The protein below binds the small molecule below.
Small molecule (SMILES): CC(=O)N[C@H]1[C@H](O[C@H]2[C@H](O)[C@@H](NC(C)=O)CO[C@@H]2CO[C@@H]2O[C@@H](C)[C@@H](O)[C@@H](O)[C@@H]2O)O[C@H](CO)[C@@H](O)[C@@H]1O

Binding-site contacts:
Ligand atom C5 contacts residue GLN76 of chain 1.U at 3.7 Å.
Ligand atom O6 contacts residue PHE40 of chain 1.U at 3.9 Å.
Ligand atom O5 contacts residue GLN76 of chain 1.U at 2.9 Å (h-bond).
Ligand atom O3 contacts residue GLU38 of chain 1.U at 2.6 Å (salt-bridge).
Ligand atom C4 contacts residue PHE40 of chain 1.U at 4.0 Å (hydrophobic).
Ligand atom O6 contacts residue GLU38 of chain 1.U at 3.3 Å (salt-bridge).
Ligand atom C6 contacts residue GLU38 of chain 1.U at 3.9 Å.
Ligand atom O5 contacts residue PHE40 of chain 1.U at 3.8 Å.
Ligand atom O2 contacts residue GLU38 of chain 1.U at 3.0 Å.
Ligand atom C7 contacts residue THR36 of chain 1.U at 4.0 Å.
Ligand atom N2 contacts residue ASN35 of chain 1.U at 3.0 Å (h-bond).
Ligand atom O5 contacts residue ASN35 of chain 1.U at 2.3 Å (h-bond).
Ligand atom C3 contacts residue ASN35 of chain 1.U at 3.8 Å.
Ligand atom C8 contacts residue THR36 of chain 1.U at 3.5 Å.
Ligand atom C8 contacts residue ASN35 of chain 1.U at 3.3 Å.
Ligand atom O7 contacts residue SER37 of chain 1.U at 2.8 Å.
Ligand atom C3 contacts residue GLU38 of chain 1.U at 3.4 Å.
Ligand atom C6 contacts residue PRO60 of chain 1.U at 4.0 Å (hydrophobic).
Ligand atom C4 contacts residue GLU38 of chain 1.U at 3.8 Å.
Ligand atom C1 contacts residue ASN35 of chain 1.U at 1.4 Å.
Ligand atom O7 contacts residue ASN35 of chain 1.U at 2.8 Å (h-bond).
Ligand atom C1 contacts residue GLU38 of chain 1.U at 3.4 Å.
Ligand atom C6 contacts residue GLN76 of chain 1.U at 3.8 Å.
Ligand atom C2 contacts residue ASN35 of chain 1.U at 2.5 Å.
Ligand atom C8 contacts residue GLN76 of chain 1.U at 3.6 Å.
Ligand atom O6 contacts residue GLN76 of chain 1.U at 3.3 Å (h-bond).
Ligand atom C4 contacts residue GLU38 of chain 1.U at 3.4 Å.
Ligand atom C1 contacts residue GLN76 of chain 1.U at 3.3 Å.
Ligand atom C2 contacts residue GLU38 of chain 1.U at 3.5 Å.
Ligand atom O7 contacts residue GLU38 of chain 1.U at 3.4 Å (salt-bridge).
Ligand atom O7 contacts residue THR36 of chain 1.U at 3.4 Å.
Ligand atom C3 contacts residue GLU38 of chain 1.U at 3.5 Å.
Ligand atom C5 contacts residue GLU38 of chain 1.U at 3.3 Å.
Ligand atom O5 contacts residue GLU38 of chain 1.U at 3.2 Å (salt-bridge).
Ligand atom C5 contacts residue PHE40 of chain 1.U at 3.6 Å (hydrophobic).
Ligand atom C3 contacts residue PHE40 of chain 1.U at 3.9 Å (hydrophobic).
Ligand atom O3 contacts residue GLU38 of chain 1.U at 2.7 Å (salt-bridge).
Ligand atom C6 contacts residue GLN76 of chain 1.U at 3.3 Å.
Ligand atom C5 contacts residue ASN35 of chain 1.U at 3.6 Å.
Ligand atom C7 contacts residue ASN35 of chain 1.U at 3.0 Å.

Sequence of chain 1.U:
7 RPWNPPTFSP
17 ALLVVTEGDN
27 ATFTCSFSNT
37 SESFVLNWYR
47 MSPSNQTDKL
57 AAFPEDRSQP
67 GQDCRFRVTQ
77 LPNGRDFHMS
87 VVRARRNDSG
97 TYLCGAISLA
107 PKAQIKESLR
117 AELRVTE